Sequence of chain 1.A:
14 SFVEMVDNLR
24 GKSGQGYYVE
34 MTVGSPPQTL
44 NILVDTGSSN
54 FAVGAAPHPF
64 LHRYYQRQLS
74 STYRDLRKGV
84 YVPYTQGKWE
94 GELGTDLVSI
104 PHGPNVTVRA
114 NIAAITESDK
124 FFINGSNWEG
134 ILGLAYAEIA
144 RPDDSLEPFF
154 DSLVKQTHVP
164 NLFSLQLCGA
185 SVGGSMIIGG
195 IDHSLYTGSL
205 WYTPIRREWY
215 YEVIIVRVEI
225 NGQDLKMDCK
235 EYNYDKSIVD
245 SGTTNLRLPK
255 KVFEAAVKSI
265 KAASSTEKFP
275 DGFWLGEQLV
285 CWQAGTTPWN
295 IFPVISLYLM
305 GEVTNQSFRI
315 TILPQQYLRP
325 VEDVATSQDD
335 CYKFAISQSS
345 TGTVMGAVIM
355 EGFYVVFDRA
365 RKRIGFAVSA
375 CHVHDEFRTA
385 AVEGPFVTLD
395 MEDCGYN

Binding-site contacts:
Ligand atom O42 contacts residue ASP48 of chain 1.A at 2.6 Å (salt-bridge).
Ligand atom C32 contacts residue THR248 of chain 1.A at 3.4 Å.
Ligand atom C73 contacts residue THR88 of chain 1.A at 3.6 Å.
Ligand atom N5 contacts residue GLY246 of chain 1.A at 2.9 Å (h-bond).
Ligand atom C44 contacts residue ASP244 of chain 1.A at 3.3 Å.
Ligand atom C56 contacts residue PRO86 of chain 1.A at 3.5 Å (hydrophobic).
Ligand atom C40 contacts residue ASP48 of chain 1.A at 3.6 Å.
Ligand atom C32 contacts residue GLY246 of chain 1.A at 3.7 Å.
Ligand atom C26 contacts residue GLY29 of chain 1.A at 3.4 Å.
Ligand atom O72 contacts residue GLN89 of chain 1.A at 3.5 Å (h-bond).
Ligand atom O42 contacts residue TYR87 of chain 1.A at 3.4 Å.
Ligand atom C29 contacts residue GLY27 of chain 1.A at 3.3 Å.
Ligand atom O72 contacts residue TYR87 of chain 1.A at 3.6 Å.
Ligand atom C64 contacts residue VAL85 of chain 1.A at 3.5 Å (hydrophobic).
Ligand atom O39 contacts residue THR247 of chain 1.A at 3.3 Å.
Ligand atom C35 contacts residue THR248 of chain 1.A at 3.7 Å.
Ligand atom C49 contacts residue ASP244 of chain 1.A at 3.4 Å.
Ligand atom C44 contacts residue THR247 of chain 1.A at 3.6 Å.
Ligand atom O42 contacts residue GLY50 of chain 1.A at 3.6 Å (h-bond).
Ligand atom C9 contacts residue ASP48 of chain 1.A at 3.5 Å.
Ligand atom C15 contacts residue LEU46 of chain 1.A at 3.5 Å (hydrophobic).
Ligand atom C13 contacts residue LEU46 of chain 1.A at 3.3 Å (hydrophobic).
Ligand atom O72 contacts residue THR88 of chain 1.A at 3.3 Å (h-bond).
Ligand atom C49 contacts residue GLY50 of chain 1.A at 3.4 Å.
Ligand atom N5 contacts residue THR247 of chain 1.A at 3.7 Å.
Ligand atom O22 contacts residue LEU46 of chain 1.A at 3.2 Å.
Ligand atom C53 contacts residue GLY50 of chain 1.A at 3.2 Å.
Ligand atom N47 contacts residue GLY50 of chain 1.A at 3.0 Å (h-bond).
Ligand atom C26 contacts residue GLN28 of chain 1.A at 3.3 Å.
Ligand atom C13 contacts residue GLY246 of chain 1.A at 3.3 Å.
Ligand atom C7 contacts residue TYR87 of chain 1.A at 3.7 Å (hydrophobic).
Ligand atom O39 contacts residue THR248 of chain 1.A at 2.9 Å (h-bond).
Ligand atom C9 contacts residue GLY246 of chain 1.A at 3.5 Å.
Ligand atom C29 contacts residue THR248 of chain 1.A at 3.6 Å.
Ligand atom C23 contacts residue ILE126 of chain 1.A at 3.4 Å (hydrophobic).
Ligand atom C60 contacts residue THR88 of chain 1.A at 3.1 Å.
Ligand atom C7 contacts residue GLY246 of chain 1.A at 3.6 Å.
Ligand atom C58 contacts residue THR88 of chain 1.A at 3.5 Å.
Ligand atom N47 contacts residue ASP244 of chain 1.A at 2.7 Å (salt-bridge).
Ligand atom C18 contacts residue PHE124 of chain 1.A at 3.7 Å (hydrophobic).

This protein binds this small molecule.
Small molecule (SMILES): CC(C)c1cccc(CNC[C@@H](O)[C@@H]2Cc3cccc(c3)OCCCCCC(=O)N(C)[C@@H](C)C(=O)N2)c1